Sequence of chain 1.A:
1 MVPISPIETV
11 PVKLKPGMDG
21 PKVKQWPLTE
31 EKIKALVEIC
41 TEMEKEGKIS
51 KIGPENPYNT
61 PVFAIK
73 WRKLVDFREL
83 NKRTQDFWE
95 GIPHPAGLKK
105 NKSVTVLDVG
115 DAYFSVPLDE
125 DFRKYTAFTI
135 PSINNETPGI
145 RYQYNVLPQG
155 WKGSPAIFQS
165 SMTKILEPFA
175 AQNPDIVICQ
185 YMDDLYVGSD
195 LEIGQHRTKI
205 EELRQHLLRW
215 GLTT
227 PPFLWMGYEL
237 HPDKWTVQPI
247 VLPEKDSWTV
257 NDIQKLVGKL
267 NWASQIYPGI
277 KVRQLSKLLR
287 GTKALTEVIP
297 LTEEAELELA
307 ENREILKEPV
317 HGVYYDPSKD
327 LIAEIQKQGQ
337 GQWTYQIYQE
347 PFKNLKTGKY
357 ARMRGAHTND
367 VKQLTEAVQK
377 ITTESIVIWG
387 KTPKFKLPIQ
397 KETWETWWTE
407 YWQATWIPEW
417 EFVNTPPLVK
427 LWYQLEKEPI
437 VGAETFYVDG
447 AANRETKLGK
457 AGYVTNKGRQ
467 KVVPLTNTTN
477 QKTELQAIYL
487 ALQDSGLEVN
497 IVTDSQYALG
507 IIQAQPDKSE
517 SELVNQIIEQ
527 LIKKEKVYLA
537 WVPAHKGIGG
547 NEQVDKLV

Sequence of chain 1.B:
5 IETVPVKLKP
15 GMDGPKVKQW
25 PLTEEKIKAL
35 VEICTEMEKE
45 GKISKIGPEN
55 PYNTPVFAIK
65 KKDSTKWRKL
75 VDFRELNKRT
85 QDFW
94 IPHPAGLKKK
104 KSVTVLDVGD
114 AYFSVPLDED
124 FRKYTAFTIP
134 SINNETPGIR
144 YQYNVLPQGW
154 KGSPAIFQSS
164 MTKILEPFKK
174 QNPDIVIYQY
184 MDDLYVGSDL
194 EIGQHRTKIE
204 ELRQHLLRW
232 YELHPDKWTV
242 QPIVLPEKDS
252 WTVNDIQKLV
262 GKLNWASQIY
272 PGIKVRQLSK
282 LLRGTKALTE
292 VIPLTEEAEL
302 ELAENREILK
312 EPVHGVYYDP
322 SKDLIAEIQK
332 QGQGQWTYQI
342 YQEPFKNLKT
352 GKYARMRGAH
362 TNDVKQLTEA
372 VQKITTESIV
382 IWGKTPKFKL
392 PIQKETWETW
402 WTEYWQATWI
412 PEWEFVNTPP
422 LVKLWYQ

This small molecule binds to this protein.
Small molecule (SMILES): Cc1cc(/C=C/C#N)cc(C)c1Nc1nc(Nc2ccc(C#N)cc2)nc(OCCCN2CCOCC2)n1

Binding-site contacts:
Ligand atom N5 contacts residue HIS237 of chain 1.A at 3.1 Å.
Ligand atom N6 contacts residue TYR185 of chain 1.A at 3.2 Å.
Ligand atom N4 contacts residue LEU102 of chain 1.A at 3.5 Å.
Ligand atom C23 contacts residue GLU138 of chain 1.B at 3.2 Å.
Ligand atom C11 contacts residue LEU102 of chain 1.A at 3.4 Å (hydrophobic).
Ligand atom O2 contacts residue ILE135 of chain 1.B at 3.3 Å.
Ligand atom C20 contacts residue LEU236 of chain 1.A at 3.7 Å (hydrophobic).
Ligand atom C18 contacts residue PRO238 of chain 1.A at 3.5 Å (hydrophobic).
Ligand atom N01 contacts residue LEU102 of chain 1.A at 3.6 Å.
Ligand atom N4 contacts residue ASN105 of chain 1.A at 3.4 Å (h-bond).
Ligand atom C13 contacts residue HIS237 of chain 1.A at 3.5 Å.
Ligand atom C19 contacts residue TYR190 of chain 1.A at 3.6 Å (hydrophobic).
Ligand atom N2 contacts residue CYS183 of chain 1.A at 3.6 Å.
Ligand atom N6 contacts residue TYR190 of chain 1.A at 3.2 Å (h-bond).
Ligand atom C12 contacts residue HIS237 of chain 1.A at 3.7 Å.
Ligand atom C22 contacts residue VAL181 of chain 1.A at 3.7 Å (hydrophobic).
Ligand atom C9 contacts residue VAL181 of chain 1.A at 3.5 Å (hydrophobic).
Ligand atom C21 contacts residue TYR190 of chain 1.A at 3.3 Å (hydrophobic).
Ligand atom C20 contacts residue TRP231 of chain 1.A at 3.5 Å (hydrophobic).
Ligand atom C13 contacts residue PRO238 of chain 1.A at 3.7 Å (hydrophobic).
Ligand atom C4 contacts residue CYS183 of chain 1.A at 3.7 Å (hydrophobic).
Ligand atom C9 contacts residue LEU102 of chain 1.A at 3.6 Å (hydrophobic).
Ligand atom O1 contacts residue VAL181 of chain 1.A at 3.2 Å.
Ligand atom N5 contacts residue PRO238 of chain 1.A at 3.1 Å (h-bond).
Ligand atom N5 contacts residue LEU236 of chain 1.A at 3.4 Å (h-bond).
Ligand atom C10 contacts residue VAL181 of chain 1.A at 3.4 Å (hydrophobic).
Ligand atom C28 contacts residue GLU138 of chain 1.B at 3.1 Å.
Ligand atom C18 contacts residue HIS237 of chain 1.A at 3.3 Å.
Ligand atom N1 contacts residue LYS103 of chain 1.A at 3.4 Å (salt-bridge).
Ligand atom N01 contacts residue VAL181 of chain 1.A at 3.3 Å.
Ligand atom C8 contacts residue TYR190 of chain 1.A at 3.7 Å (hydrophobic).
Ligand atom C13 contacts residue TYR320 of chain 1.A at 3.6 Å (hydrophobic).
Ligand atom C15 contacts residue LYS103 of chain 1.A at 3.3 Å.
Ligand atom N4 contacts residue LYS103 of chain 1.A at 2.8 Å (salt-bridge).
Ligand atom C27 contacts residue ILE135 of chain 1.B at 3.6 Å (hydrophobic).
Ligand atom C5 contacts residue CYS183 of chain 1.A at 3.4 Å (hydrophobic).
Ligand atom C15 contacts residue ASN105 of chain 1.A at 3.6 Å.
Ligand atom C14 contacts residue LYS103 of chain 1.A at 3.0 Å.
Ligand atom N5 contacts residue PHE229 of chain 1.A at 3.4 Å.
Ligand atom N1 contacts residue LEU102 of chain 1.A at 3.5 Å.